Sequence of chain 1.A:
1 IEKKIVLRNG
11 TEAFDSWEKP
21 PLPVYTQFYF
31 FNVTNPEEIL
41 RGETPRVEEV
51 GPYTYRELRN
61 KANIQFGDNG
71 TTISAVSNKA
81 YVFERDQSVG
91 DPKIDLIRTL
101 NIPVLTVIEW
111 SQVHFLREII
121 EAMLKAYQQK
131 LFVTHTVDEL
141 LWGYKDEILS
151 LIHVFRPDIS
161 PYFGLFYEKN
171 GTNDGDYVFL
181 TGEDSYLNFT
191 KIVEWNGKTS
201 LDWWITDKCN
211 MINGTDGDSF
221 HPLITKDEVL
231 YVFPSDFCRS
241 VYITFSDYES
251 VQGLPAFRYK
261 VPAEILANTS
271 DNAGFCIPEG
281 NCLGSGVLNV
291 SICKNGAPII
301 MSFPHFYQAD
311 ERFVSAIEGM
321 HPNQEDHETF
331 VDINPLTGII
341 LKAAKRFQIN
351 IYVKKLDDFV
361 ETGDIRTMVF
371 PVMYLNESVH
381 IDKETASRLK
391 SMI

Binding-site contacts:
Ligand atom N2 contacts residue ASN268 of chain 1.A at 3.0 Å (h-bond).
Ligand atom C2 contacts residue ASN268 of chain 1.A at 2.5 Å.
Ligand atom O7 contacts residue ASN268 of chain 1.A at 3.4 Å (h-bond).
Ligand atom C8 contacts residue GLY284 of chain 1.A at 4.5 Å.
Ligand atom C8 contacts residue LEU283 of chain 1.A at 4.4 Å (hydrophobic).
Ligand atom C4 contacts residue ASN268 of chain 1.A at 4.3 Å.
Ligand atom O5 contacts residue ASN268 of chain 1.A at 2.4 Å (h-bond).
Ligand atom C7 contacts residue ASN268 of chain 1.A at 3.3 Å.
Ligand atom C8 contacts residue ASN268 of chain 1.A at 4.4 Å.
Ligand atom N2 contacts residue CYS282 of chain 1.A at 4.3 Å.
Ligand atom C8 contacts residue CYS282 of chain 1.A at 3.1 Å (hydrophobic).
Ligand atom C5 contacts residue ASN268 of chain 1.A at 3.7 Å.
Ligand atom C7 contacts residue CYS282 of chain 1.A at 4.4 Å (hydrophobic).
Ligand atom C1 contacts residue ASN268 of chain 1.A at 1.5 Å.
Ligand atom C3 contacts residue ASN268 of chain 1.A at 3.9 Å.

This protein binds this small molecule.
Small molecule (SMILES): CC(=O)N[C@@H]1[C@@H](O)[C@H](O)[C@@H](CO)O[C@H]1O